This small molecule binds to this protein.
Small molecule (SMILES): CC(=O)N[C@@H]1[C@@H](O)[C@H](O)[C@@H](CO)O[C@H]1O

Binding-site contacts:
Ligand atom C7 contacts residue ASN162 of chain 1.B at 3.8 Å.
Ligand atom C4 contacts residue ASN162 of chain 1.B at 4.2 Å.
Ligand atom C2 contacts residue ASN162 of chain 1.B at 2.5 Å.
Ligand atom C1 contacts residue ASN162 of chain 1.B at 1.4 Å.
Ligand atom C5 contacts residue ASN162 of chain 1.B at 3.7 Å.
Ligand atom C3 contacts residue ASN162 of chain 1.B at 3.8 Å.
Ligand atom N2 contacts residue ASN162 of chain 1.B at 2.9 Å (h-bond).
Ligand atom O6 contacts residue ASN162 of chain 1.B at 4.4 Å.
Ligand atom O5 contacts residue ASN162 of chain 1.B at 2.4 Å (h-bond).
Ligand atom C8 contacts residue ASN162 of chain 1.B at 4.2 Å.

Sequence of chain 1.B:
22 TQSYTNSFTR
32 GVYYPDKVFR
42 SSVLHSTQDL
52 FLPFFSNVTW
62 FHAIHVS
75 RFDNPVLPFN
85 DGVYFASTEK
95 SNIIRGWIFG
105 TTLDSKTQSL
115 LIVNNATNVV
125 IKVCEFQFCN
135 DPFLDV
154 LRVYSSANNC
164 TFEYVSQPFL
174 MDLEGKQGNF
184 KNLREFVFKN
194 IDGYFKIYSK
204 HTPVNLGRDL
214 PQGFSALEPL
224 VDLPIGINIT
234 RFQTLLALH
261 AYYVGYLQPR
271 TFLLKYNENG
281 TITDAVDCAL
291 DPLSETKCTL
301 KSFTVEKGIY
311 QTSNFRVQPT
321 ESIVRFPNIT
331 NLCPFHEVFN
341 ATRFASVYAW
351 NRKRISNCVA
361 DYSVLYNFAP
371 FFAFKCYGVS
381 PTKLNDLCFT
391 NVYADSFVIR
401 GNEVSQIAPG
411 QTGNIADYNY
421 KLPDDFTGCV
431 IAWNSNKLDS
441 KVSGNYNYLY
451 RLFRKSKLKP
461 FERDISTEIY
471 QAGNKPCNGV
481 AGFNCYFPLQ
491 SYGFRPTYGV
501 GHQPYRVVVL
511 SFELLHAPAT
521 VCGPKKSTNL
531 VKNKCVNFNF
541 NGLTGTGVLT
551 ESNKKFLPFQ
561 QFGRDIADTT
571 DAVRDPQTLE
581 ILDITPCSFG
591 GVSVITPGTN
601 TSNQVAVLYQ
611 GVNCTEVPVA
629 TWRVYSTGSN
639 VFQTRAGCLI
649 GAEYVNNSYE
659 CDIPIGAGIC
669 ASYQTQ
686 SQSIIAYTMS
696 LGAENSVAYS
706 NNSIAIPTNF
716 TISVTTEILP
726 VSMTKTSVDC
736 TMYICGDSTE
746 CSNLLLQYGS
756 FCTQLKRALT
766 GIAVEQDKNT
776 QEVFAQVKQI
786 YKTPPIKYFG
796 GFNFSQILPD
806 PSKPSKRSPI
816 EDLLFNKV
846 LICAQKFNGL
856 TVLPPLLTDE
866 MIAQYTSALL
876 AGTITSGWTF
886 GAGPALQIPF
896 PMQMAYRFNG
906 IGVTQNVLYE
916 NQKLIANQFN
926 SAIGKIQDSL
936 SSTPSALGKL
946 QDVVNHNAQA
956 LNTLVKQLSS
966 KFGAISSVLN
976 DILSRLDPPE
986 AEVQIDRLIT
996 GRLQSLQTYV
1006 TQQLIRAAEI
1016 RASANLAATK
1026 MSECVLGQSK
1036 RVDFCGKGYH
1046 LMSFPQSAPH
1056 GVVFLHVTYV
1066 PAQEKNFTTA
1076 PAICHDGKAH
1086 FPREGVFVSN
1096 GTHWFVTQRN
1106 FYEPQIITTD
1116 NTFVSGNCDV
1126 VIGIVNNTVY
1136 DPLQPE